Binding-site contacts:
Ligand atom O03 contacts residue ARG97 of chain 1.A at 3.4 Å (salt-bridge).
Ligand atom C21 contacts residue VAL236 of chain 1.A at 3.3 Å (hydrophobic).
Ligand atom C21 contacts residue ASP54 of chain 1.A at 3.7 Å.
Ligand atom C11 contacts residue ALA53 of chain 1.A at 3.9 Å (hydrophobic).
Ligand atom O05 contacts residue ILE127 of chain 1.A at 3.3 Å.
Ligand atom C02 contacts residue LEU94 of chain 1.A at 4.0 Å (hydrophobic).
Ligand atom C25 contacts residue VAL236 of chain 1.A at 4.0 Å (hydrophobic).
Ligand atom C25 contacts residue ASP54 of chain 1.A at 3.2 Å.
Ligand atom C19 contacts residue ALA53 of chain 1.A at 3.6 Å (hydrophobic).
Ligand atom C22 contacts residue ASP54 of chain 1.A at 3.7 Å.
Ligand atom C22 contacts residue PRO238 of chain 1.A at 3.7 Å (hydrophobic).
Ligand atom C06 contacts residue GLU56 of chain 1.A at 3.5 Å.
Ligand atom N01 contacts residue VAL236 of chain 1.A at 3.8 Å.
Ligand atom O03 contacts residue GLU56 of chain 1.A at 2.4 Å (salt-bridge).
Ligand atom S01 contacts residue ILE127 of chain 1.A at 3.9 Å.
Ligand atom C20 contacts residue VAL236 of chain 1.A at 3.5 Å (hydrophobic).
Ligand atom N01 contacts residue ASP54 of chain 1.A at 2.8 Å (salt-bridge).
Ligand atom C21 contacts residue PRO238 of chain 1.A at 3.9 Å (hydrophobic).
Ligand atom C06 contacts residue ALA53 of chain 1.A at 4.0 Å (hydrophobic).
Ligand atom C03 contacts residue LEU94 of chain 1.A at 4.0 Å (hydrophobic).
Ligand atom C20 contacts residue TRP86 of chain 1.A at 3.5 Å (hydrophobic).
Ligand atom C25 contacts residue ASN235 of chain 1.A at 3.2 Å.
Ligand atom C24 contacts residue ASP54 of chain 1.A at 3.3 Å.
Ligand atom C20 contacts residue ASP54 of chain 1.A at 3.7 Å.
Ligand atom C02 contacts residue LEU90 of chain 1.A at 3.5 Å (hydrophobic).
Ligand atom C14 contacts residue THR50 of chain 1.A at 3.8 Å.
Ligand atom O01 contacts residue LEU49 of chain 1.A at 3.3 Å.
Ligand atom O06 contacts residue GLY224 of chain 1.A at 3.9 Å.
Ligand atom C12 contacts residue ALA53 of chain 1.A at 3.5 Å (hydrophobic).
Ligand atom C01 contacts residue LEU90 of chain 1.A at 4.0 Å (hydrophobic).
Ligand atom O06 contacts residue HIS227 of chain 1.A at 4.0 Å.
Ligand atom C24 contacts residue ASN235 of chain 1.A at 3.6 Å.
Ligand atom O05 contacts residue MET91 of chain 1.A at 3.4 Å.
Ligand atom C15 contacts residue MET46 of chain 1.A at 3.9 Å (hydrophobic).
Ligand atom O05 contacts residue GLY224 of chain 1.A at 3.3 Å.
Ligand atom C16 contacts residue PHE107 of chain 1.A at 3.7 Å (hydrophobic).
Ligand atom C01 contacts residue GLU56 of chain 1.A at 3.4 Å.
Ligand atom C19 contacts residue ASP54 of chain 1.A at 3.6 Å.
Ligand atom O03 contacts residue LEU90 of chain 1.A at 3.7 Å.
Ligand atom C23 contacts residue ASN235 of chain 1.A at 4.0 Å.

The protein below binds the small molecule below.
Small molecule (SMILES): O=S(=O)(Oc1ccc(Br)cc1)[C@@H]1C[C@@H]2O[C@H]1C(c1ccc(OCCN3CCCCC3)cc1)=C2c1ccc(O)cc1

Sequence of chain 1.A:
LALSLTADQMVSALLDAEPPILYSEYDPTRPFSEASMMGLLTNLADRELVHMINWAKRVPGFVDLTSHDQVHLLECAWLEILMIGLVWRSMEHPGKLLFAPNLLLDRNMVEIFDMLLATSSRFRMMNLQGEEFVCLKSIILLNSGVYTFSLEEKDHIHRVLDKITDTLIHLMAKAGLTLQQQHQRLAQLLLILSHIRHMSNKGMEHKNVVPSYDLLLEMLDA